The protein below binds the small molecule below.
Small molecule (SMILES): O=C1NCCc2[nH]c(-c3ccnc(-c4cnc5ccccc5c4)c3)cc21

Binding-site contacts:
Ligand atom C10 contacts residue LEU111 of chain 1.F at 3.6 Å (hydrophobic).
Ligand atom C12 contacts residue LEU163 of chain 1.F at 3.8 Å (hydrophobic).
Ligand atom C20 contacts residue LEU111 of chain 1.F at 3.5 Å (hydrophobic).
Ligand atom C8 contacts residue LEU42 of chain 1.F at 3.3 Å (hydrophobic).
Ligand atom C21 contacts residue LEU40 of chain 1.F at 3.6 Å (hydrophobic).
Ligand atom N7 contacts residue ASP177 of chain 1.F at 3.2 Å (salt-bridge).
Ligand atom C10 contacts residue ALA61 of chain 1.F at 3.4 Å (hydrophobic).
Ligand atom C8 contacts residue GLY43 of chain 1.F at 3.2 Å.
Ligand atom N15 contacts residue LEU111 of chain 1.F at 3.0 Å (h-bond).
Ligand atom C19 contacts residue LEU111 of chain 1.F at 3.3 Å (hydrophobic).
Ligand atom C3 contacts residue VAL48 of chain 1.F at 3.6 Å (hydrophobic).
Ligand atom N1 contacts residue LEU163 of chain 1.F at 3.8 Å.
Ligand atom N15 contacts residue ALA61 of chain 1.F at 3.7 Å.
Ligand atom C21 contacts residue LEU111 of chain 1.F at 3.6 Å (hydrophobic).
Ligand atom C8 contacts residue ASP177 of chain 1.F at 3.5 Å.
Ligand atom C17 contacts residue LEU111 of chain 1.F at 3.5 Å (hydrophobic).
Ligand atom O26 contacts residue ASP177 of chain 1.F at 3.2 Å (salt-bridge).
Ligand atom C4 contacts residue THR176 of chain 1.F at 3.9 Å.
Ligand atom N16 contacts residue ASP112 of chain 1.F at 3.6 Å.
Ligand atom N16 contacts residue LEU40 of chain 1.F at 3.4 Å.
Ligand atom C14 contacts residue LEU111 of chain 1.F at 3.9 Å (hydrophobic).
Ligand atom C6 contacts residue ASP177 of chain 1.F at 3.8 Å.
Ligand atom C18 contacts residue LEU111 of chain 1.F at 3.3 Å (hydrophobic).
Ligand atom C13 contacts residue LEU163 of chain 1.F at 3.5 Å (hydrophobic).
Ligand atom N16 contacts residue LEU111 of chain 1.F at 3.7 Å.
Ligand atom N15 contacts residue GLU109 of chain 1.F at 3.9 Å.
Ligand atom C17 contacts residue CYS110 of chain 1.F at 3.6 Å (hydrophobic).
Ligand atom C22 contacts residue ASP112 of chain 1.F at 3.8 Å.
Ligand atom N16 contacts residue CYS110 of chain 1.F at 3.7 Å.
Ligand atom C17 contacts residue LEU40 of chain 1.F at 3.4 Å (hydrophobic).
Ligand atom N7 contacts residue GLY43 of chain 1.F at 3.3 Å.
Ligand atom C21 contacts residue ASP112 of chain 1.F at 3.6 Å.
Ligand atom C10 contacts residue GLU109 of chain 1.F at 3.3 Å.
Ligand atom N7 contacts residue LYS63 of chain 1.F at 3.7 Å.
Ligand atom C4 contacts residue VAL48 of chain 1.F at 3.6 Å (hydrophobic).
Ligand atom C3 contacts residue MET108 of chain 1.F at 3.7 Å (hydrophobic).
Ligand atom C6 contacts residue LYS63 of chain 1.F at 3.6 Å.
Ligand atom C9 contacts residue ASN161 of chain 1.F at 3.9 Å.
Ligand atom O26 contacts residue LYS63 of chain 1.F at 3.2 Å (salt-bridge).
Ligand atom C19 contacts residue LEU40 of chain 1.F at 3.8 Å (hydrophobic).

Sequence of chain 1.F:
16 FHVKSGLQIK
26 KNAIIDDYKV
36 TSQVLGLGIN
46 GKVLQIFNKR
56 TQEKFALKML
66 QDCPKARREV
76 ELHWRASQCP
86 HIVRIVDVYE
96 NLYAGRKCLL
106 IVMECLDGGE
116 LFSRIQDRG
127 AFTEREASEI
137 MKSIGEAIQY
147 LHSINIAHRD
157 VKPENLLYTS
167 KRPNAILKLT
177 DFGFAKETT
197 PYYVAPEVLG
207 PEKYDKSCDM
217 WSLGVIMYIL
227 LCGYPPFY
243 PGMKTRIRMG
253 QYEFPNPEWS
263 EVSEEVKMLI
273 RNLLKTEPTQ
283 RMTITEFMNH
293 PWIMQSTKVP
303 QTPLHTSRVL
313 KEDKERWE